Sequence of chain 1.A:
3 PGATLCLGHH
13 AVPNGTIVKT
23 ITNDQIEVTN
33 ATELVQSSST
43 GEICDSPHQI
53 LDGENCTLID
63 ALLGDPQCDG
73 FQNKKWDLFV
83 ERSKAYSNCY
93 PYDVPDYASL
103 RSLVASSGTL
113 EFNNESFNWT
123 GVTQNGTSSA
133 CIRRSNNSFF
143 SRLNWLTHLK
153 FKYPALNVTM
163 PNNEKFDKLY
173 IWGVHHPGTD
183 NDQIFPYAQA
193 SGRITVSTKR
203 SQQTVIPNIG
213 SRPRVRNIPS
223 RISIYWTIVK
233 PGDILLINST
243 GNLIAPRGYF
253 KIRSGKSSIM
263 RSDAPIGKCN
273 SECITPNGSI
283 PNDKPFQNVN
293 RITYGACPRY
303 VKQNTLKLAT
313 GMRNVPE

The small molecule below binds the protein below.
Small molecule (SMILES): CC(=O)N[C@H]1[C@H](O[C@H]2[C@H](O)[C@@H](NC(C)=O)CO[C@@H]2CO)O[C@H](CO)[C@@H](O)[C@@H]1O

Binding-site contacts:
Ligand atom C5 contacts residue LEU238 of chain 1.A at 4.4 Å (hydrophobic).
Ligand atom C4 contacts residue ARG216 of chain 2.A at 3.9 Å.
Ligand atom C4 contacts residue ASN159 of chain 1.A at 4.2 Å.
Ligand atom C5 contacts residue ARG216 of chain 2.A at 4.1 Å.
Ligand atom C8 contacts residue ARG216 of chain 2.A at 4.3 Å.
Ligand atom O5 contacts residue LEU238 of chain 1.A at 4.0 Å.
Ligand atom C6 contacts residue THR161 of chain 1.A at 4.3 Å.
Ligand atom C2 contacts residue SER213 of chain 2.A at 4.3 Å.
Ligand atom C8 contacts residue SER213 of chain 2.A at 3.7 Å.
Ligand atom O7 contacts residue ARG216 of chain 2.A at 3.2 Å (salt-bridge).
Ligand atom O6 contacts residue ARG216 of chain 2.A at 3.8 Å.
Ligand atom C7 contacts residue ARG216 of chain 2.A at 3.9 Å.
Ligand atom O3 contacts residue ARG216 of chain 2.A at 3.5 Å.
Ligand atom C3 contacts residue ASN159 of chain 1.A at 3.8 Å.
Ligand atom C3 contacts residue ARG216 of chain 2.A at 4.1 Å.
Ligand atom O7 contacts residue ARG214 of chain 2.A at 4.1 Å.
Ligand atom O7 contacts residue PRO215 of chain 2.A at 3.6 Å.
Ligand atom C5 contacts residue ASN159 of chain 1.A at 3.6 Å.
Ligand atom C7 contacts residue ASN159 of chain 1.A at 3.8 Å.
Ligand atom C7 contacts residue PRO215 of chain 2.A at 4.3 Å (hydrophobic).
Ligand atom O7 contacts residue ASN159 of chain 1.A at 4.0 Å.
Ligand atom C2 contacts residue ASN159 of chain 1.A at 2.5 Å.
Ligand atom O5 contacts residue ARG216 of chain 2.A at 3.5 Å (salt-bridge).
Ligand atom C2 contacts residue ARG216 of chain 2.A at 3.8 Å.
Ligand atom O5 contacts residue ASN159 of chain 1.A at 2.3 Å (h-bond).
Ligand atom C3 contacts residue SER213 of chain 2.A at 4.3 Å.
Ligand atom C1 contacts residue ARG216 of chain 2.A at 3.9 Å.
Ligand atom N2 contacts residue ASN159 of chain 1.A at 3.1 Å (h-bond).
Ligand atom O4 contacts residue ARG216 of chain 2.A at 3.8 Å.
Ligand atom N2 contacts residue SER213 of chain 2.A at 3.4 Å (h-bond).
Ligand atom C8 contacts residue PRO215 of chain 2.A at 4.1 Å (hydrophobic).
Ligand atom C8 contacts residue THR181 of chain 2.A at 4.2 Å.
Ligand atom C1 contacts residue ASN159 of chain 1.A at 1.4 Å.
Ligand atom C1 contacts residue SER213 of chain 2.A at 4.4 Å.
Ligand atom C7 contacts residue SER213 of chain 2.A at 4.1 Å.
Ligand atom C8 contacts residue ILE236 of chain 1.A at 4.1 Å (hydrophobic).
Ligand atom C1 contacts residue LEU238 of chain 1.A at 4.5 Å (hydrophobic).

Sequence of chain 2.A:
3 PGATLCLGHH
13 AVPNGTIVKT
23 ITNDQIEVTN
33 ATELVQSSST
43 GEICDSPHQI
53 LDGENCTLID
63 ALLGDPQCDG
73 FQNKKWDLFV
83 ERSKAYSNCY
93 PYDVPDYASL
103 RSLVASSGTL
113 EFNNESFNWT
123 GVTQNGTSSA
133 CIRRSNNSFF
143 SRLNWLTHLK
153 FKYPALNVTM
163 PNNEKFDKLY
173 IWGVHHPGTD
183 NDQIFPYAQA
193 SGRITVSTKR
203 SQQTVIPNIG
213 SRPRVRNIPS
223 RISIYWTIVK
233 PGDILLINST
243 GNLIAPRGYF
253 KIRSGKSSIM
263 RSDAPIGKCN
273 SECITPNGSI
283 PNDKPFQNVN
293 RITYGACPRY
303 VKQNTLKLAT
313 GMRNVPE